Sequence of chain 1.A:
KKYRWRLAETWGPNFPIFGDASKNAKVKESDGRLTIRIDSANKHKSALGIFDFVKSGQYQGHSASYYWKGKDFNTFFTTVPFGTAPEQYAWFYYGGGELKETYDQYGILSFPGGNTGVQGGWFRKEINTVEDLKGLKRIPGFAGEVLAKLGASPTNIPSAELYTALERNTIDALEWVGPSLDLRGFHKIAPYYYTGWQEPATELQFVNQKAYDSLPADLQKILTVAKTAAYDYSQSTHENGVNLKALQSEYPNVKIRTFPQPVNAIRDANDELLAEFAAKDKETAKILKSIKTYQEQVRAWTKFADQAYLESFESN

The protein below binds the small molecule below.
Small molecule (SMILES): CC(=O)C(=O)O

Binding-site contacts:
Ligand atom CA contacts residue GLU236 of chain 1.A at 4.1 Å.
Ligand atom C contacts residue TYR97 of chain 1.A at 3.6 Å (hydrophobic).
Ligand atom OXT contacts residue ARG174 of chain 1.A at 2.8 Å (salt-bridge).
Ligand atom OXT contacts residue TRP212 of chain 1.A at 3.5 Å (h-bond).
Ligand atom O3 contacts residue TRP212 of chain 1.A at 3.5 Å (h-bond).
Ligand atom C contacts residue ARG174 of chain 1.A at 3.5 Å.
Ligand atom O3 contacts residue THR239 of chain 1.A at 3.7 Å.
Ligand atom C contacts residue TYR96 of chain 1.A at 2.9 Å (hydrophobic).
Ligand atom C contacts residue NA1 of chain 1.D at 3.2 Å.
Ligand atom O3 contacts residue NA1 of chain 1.D at 2.7 Å (h-bond).
Ligand atom CA contacts residue NA1 of chain 1.D at 3.4 Å.
Ligand atom CA contacts residue TYR96 of chain 1.A at 2.9 Å (hydrophobic).
Ligand atom OXT contacts residue PRO176 of chain 1.A at 3.5 Å.
Ligand atom OXT contacts residue GLU211 of chain 1.A at 3.6 Å.
Ligand atom CA contacts residue TRP212 of chain 1.A at 4.0 Å (hydrophobic).
Ligand atom C contacts residue GLU236 of chain 1.A at 4.4 Å.
Ligand atom OXT contacts residue GLU236 of chain 1.A at 3.7 Å.
Ligand atom O3 contacts residue GLN153 of chain 1.A at 3.0 Å (h-bond).
Ligand atom O3 contacts residue GLU236 of chain 1.A at 3.5 Å (salt-bridge).
Ligand atom O contacts residue TRP212 of chain 1.A at 3.3 Å.
Ligand atom OXT contacts residue NA1 of chain 1.D at 2.2 Å (h-bond).
Ligand atom O contacts residue TYR96 of chain 1.A at 3.5 Å (h-bond).
Ligand atom O3 contacts residue VAL213 of chain 1.A at 3.9 Å.
Ligand atom O contacts residue TYR97 of chain 1.A at 2.5 Å (h-bond).
Ligand atom CA contacts residue TYR97 of chain 1.A at 3.9 Å (hydrophobic).
Ligand atom CB contacts residue TYR97 of chain 1.A at 3.4 Å (hydrophobic).
Ligand atom O contacts residue NA1 of chain 1.D at 4.4 Å.
Ligand atom C contacts residue TRP212 of chain 1.A at 3.5 Å (hydrophobic).
Ligand atom CA contacts residue THR239 of chain 1.A at 4.1 Å.
Ligand atom CB contacts residue LEU241 of chain 1.A at 3.7 Å (hydrophobic).
Ligand atom O3 contacts residue TYR96 of chain 1.A at 3.2 Å (h-bond).
Ligand atom CB contacts residue TRP212 of chain 1.A at 4.4 Å (hydrophobic).
Ligand atom CA contacts residue GLN153 of chain 1.A at 4.3 Å.
Ligand atom CB contacts residue PHE44 of chain 1.A at 3.8 Å (hydrophobic).
Ligand atom O contacts residue ARG174 of chain 1.A at 2.8 Å (salt-bridge).
Ligand atom CB contacts residue THR239 of chain 1.A at 3.9 Å.
Ligand atom O contacts residue PRO176 of chain 1.A at 4.0 Å.
Ligand atom OXT contacts residue TYR96 of chain 1.A at 3.1 Å (h-bond).
Ligand atom C contacts residue PRO176 of chain 1.A at 4.0 Å (hydrophobic).
Ligand atom CB contacts residue TYR96 of chain 1.A at 3.5 Å (hydrophobic).